Binding-site contacts:
Ligand atom O7 contacts residue VAL41 of chain 1.A at 3.7 Å.
Ligand atom O6 contacts residue PHE18 of chain 1.A at 3.7 Å.
Ligand atom C2 contacts residue ASP42 of chain 1.A at 3.5 Å.
Ligand atom O4 contacts residue VAL41 of chain 1.A at 3.4 Å.
Ligand atom N2 contacts residue ASP42 of chain 1.A at 2.6 Å (salt-bridge).
Ligand atom C2 contacts residue PHE18 of chain 1.A at 3.7 Å (hydrophobic).
Ligand atom C4 contacts residue PHE18 of chain 1.A at 3.9 Å (hydrophobic).
Ligand atom O3 contacts residue ARG78 of chain 1.A at 3.4 Å (salt-bridge).
Ligand atom O4 contacts residue MAN4 of chain 1.D at 2.8 Å (h-bond).
Ligand atom O5 contacts residue PHE18 of chain 1.A at 3.7 Å.
Ligand atom C2 contacts residue ASN74 of chain 1.A at 2.1 Å.
Ligand atom C7 contacts residue ASN74 of chain 1.A at 3.3 Å.
Ligand atom O5 contacts residue ASN74 of chain 1.A at 2.4 Å (h-bond).
Ligand atom C8 contacts residue ARG78 of chain 1.A at 3.5 Å.
Ligand atom C1 contacts residue GLN72 of chain 1.A at 3.8 Å.
Ligand atom C1 contacts residue ASN74 of chain 1.A at 1.4 Å.
Ligand atom O4 contacts residue LYS23 of chain 1.A at 3.8 Å.
Ligand atom C5 contacts residue MAN4 of chain 1.D at 3.6 Å.
Ligand atom O5 contacts residue GLN72 of chain 1.A at 3.0 Å.
Ligand atom C2 contacts residue PHE20 of chain 1.A at 3.7 Å (hydrophobic).
Ligand atom C7 contacts residue ASP42 of chain 1.A at 3.5 Å.
Ligand atom O6 contacts residue PHE20 of chain 1.A at 3.4 Å.
Ligand atom C6 contacts residue PHE18 of chain 1.A at 3.6 Å (hydrophobic).
Ligand atom C4 contacts residue MAN4 of chain 1.D at 3.5 Å.
Ligand atom O2 contacts residue MAN4 of chain 1.D at 3.7 Å.
Ligand atom O7 contacts residue ARG78 of chain 1.A at 3.0 Å.
Ligand atom O6 contacts residue THR37 of chain 1.A at 3.5 Å.
Ligand atom N2 contacts residue ASN74 of chain 1.A at 2.7 Å (h-bond).
Ligand atom C6 contacts residue GLN72 of chain 1.A at 3.5 Å.
Ligand atom O3 contacts residue ASP42 of chain 1.A at 3.4 Å (salt-bridge).
Ligand atom O3 contacts residue LYS23 of chain 1.A at 3.8 Å.
Ligand atom C5 contacts residue ASN74 of chain 1.A at 3.7 Å.
Ligand atom C5 contacts residue GLN72 of chain 1.A at 3.4 Å.
Ligand atom O7 contacts residue ASN74 of chain 1.A at 3.4 Å (h-bond).
Ligand atom C1 contacts residue THR76 of chain 1.A at 3.5 Å.
Ligand atom C3 contacts residue ASN74 of chain 1.A at 3.5 Å.
Ligand atom C1 contacts residue PHE20 of chain 1.A at 3.7 Å (hydrophobic).
Ligand atom C7 contacts residue ARG78 of chain 1.A at 3.6 Å.
Ligand atom C3 contacts residue ASP42 of chain 1.A at 3.4 Å.
Ligand atom C8 contacts residue ASP42 of chain 1.A at 3.4 Å.

A protein and the small-molecule ligand that binds it are described below.
Small molecule (SMILES): CC(=O)N[C@H]1[C@H](O[C@H]2[C@H](O)[C@@H](NC(C)=O)CO[C@@H]2CO)O[C@H](CO)[C@@H](O[C@@H]2O[C@H](CO[C@H]3O[C@H](CO)[C@@H](O)[C@H](O)[C@@H]3O[C@@H]3O[C@H](CO)[C@@H](O)[C@H](O)[C@H]3NC(C)=O)[C@@H](O)[C@H](O[C@H]3O[C@H](CO)[C@@H](O)[C@H](O)[C@@H]3O[C@@H]3O[C@H](CO)[C@@H](O)[C@H](O)[C@H]3NC(C)=O)[C@@H]2O)[C@@H]1O

Sequence of chain 1.A:
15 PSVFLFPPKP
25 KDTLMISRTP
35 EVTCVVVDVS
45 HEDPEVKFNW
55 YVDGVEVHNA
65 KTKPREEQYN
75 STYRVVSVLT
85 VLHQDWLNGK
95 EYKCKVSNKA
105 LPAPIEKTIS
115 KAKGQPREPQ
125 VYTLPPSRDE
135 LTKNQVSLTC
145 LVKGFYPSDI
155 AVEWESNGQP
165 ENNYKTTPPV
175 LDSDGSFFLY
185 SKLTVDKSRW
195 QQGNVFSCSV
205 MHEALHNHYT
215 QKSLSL